Binding-site contacts:
Ligand atom C2' contacts residue TTP1 of chain 1.F at 3.3 Å.
Ligand atom C4' contacts residue ILE330 of chain 1.A at 3.6 Å (hydrophobic).
Ligand atom N3 contacts residue LYS286 of chain 1.A at 3.0 Å (salt-bridge).
Ligand atom OP2 contacts residue ARG333 of chain 1.A at 3.2 Å (salt-bridge).
Ligand atom C4 contacts residue TTP1 of chain 1.F at 3.5 Å.
Ligand atom OP2 contacts residue ARG333 of chain 1.A at 2.4 Å (salt-bridge).
Ligand atom O2 contacts residue ASN329 of chain 1.A at 3.1 Å (h-bond).
Ligand atom N1 contacts residue TTP1 of chain 1.F at 3.6 Å (h-bond).
Ligand atom OP1 contacts residue SER261 of chain 1.A at 3.5 Å (h-bond).
Ligand atom C3' contacts residue TTP1 of chain 1.F at 3.6 Å.
Ligand atom O4' contacts residue LYS286 of chain 1.A at 3.6 Å.
Ligand atom C2' contacts residue GLN328 of chain 1.A at 3.4 Å.
Ligand atom P contacts residue ARG333 of chain 1.A at 3.4 Å.
Ligand atom O5' contacts residue ARG333 of chain 1.A at 3.3 Å (salt-bridge).
Ligand atom C4' contacts residue VAL532 of chain 1.A at 3.5 Å (hydrophobic).
Ligand atom P contacts residue ARG282 of chain 1.A at 3.6 Å.
Ligand atom O2 contacts residue ARG319 of chain 1.A at 2.8 Å (salt-bridge).
Ligand atom N3 contacts residue TTP1 of chain 1.F at 3.6 Å (h-bond).
Ligand atom O4' contacts residue ASN329 of chain 1.A at 3.2 Å.
Ligand atom OP1 contacts residue ILE332 of chain 1.A at 2.8 Å (h-bond).
Ligand atom O3' contacts residue ARG282 of chain 1.A at 3.2 Å (salt-bridge).
Ligand atom OP1 contacts residue THR260 of chain 1.A at 2.6 Å (h-bond).
Ligand atom OP2 contacts residue SER261 of chain 1.A at 3.6 Å.
Ligand atom N4 contacts residue TTP1 of chain 1.F at 3.4 Å.
Ligand atom C5 contacts residue ARG333 of chain 1.A at 2.9 Å.
Ligand atom C1' contacts residue TYR291 of chain 1.A at 3.4 Å (hydrophobic).
Ligand atom OP1 contacts residue LYS255 of chain 1.A at 3.5 Å (salt-bridge).
Ligand atom OP1 contacts residue THR256 of chain 1.A at 3.1 Å.
Ligand atom C2 contacts residue TTP1 of chain 1.F at 3.6 Å.
Ligand atom O4' contacts residue HIS533 of chain 1.A at 3.5 Å.
Ligand atom OP1 contacts residue THR254 of chain 1.A at 3.2 Å (h-bond).
Ligand atom C1' contacts residue GLN328 of chain 1.A at 3.4 Å.
Ligand atom C2' contacts residue TYR291 of chain 1.A at 3.5 Å (hydrophobic).
Ligand atom OP1 contacts residue PRO331 of chain 1.A at 3.6 Å.
Ligand atom OP1 contacts residue ARG333 of chain 1.A at 2.9 Å (salt-bridge).
Ligand atom C3' contacts residue ASP534 of chain 1.A at 3.4 Å.
Ligand atom C5' contacts residue ILE330 of chain 1.A at 3.2 Å (hydrophobic).
Ligand atom OP1 contacts residue ARG282 of chain 1.A at 2.9 Å (salt-bridge).
Ligand atom OP2 contacts residue ALA262 of chain 1.A at 2.8 Å (h-bond).
Ligand atom OP1 contacts residue SER259 of chain 1.A at 3.5 Å.

This protein binds this small molecule.
Small molecule (SMILES): Cc1cn([C@H]2C[C@H](O[P](=O)(O)OC[C@H]3O[C@@H](n4ccc(N)nc4=O)C[C@@H]3O[P](=O)(O)OC[C@H]3O[C@@H](n4cnc5c(N)ncnc54)C[C@@H]3O[P](=O)(O)OC[C@H]3O[C@@H](n4ccc(N)nc4=O)C[C@@H]3O[P](=O)(O)OC[C@H]3O[C@@H](n4cnc5c(=O)nc(N)[nH]c54)C[C@@H]3O[P](=O)(O)OC[C@@H]3CC[C@H](n4ccc(N)nc4=O)O3)[C@@H](CO[P](=O)(O)O[C@H]3C[C@H](n4cnc5c(N)ncnc54)O[C@@H]3CO[P](=O)(O)O[C@H]3C[C@H](n4cnc5c(=O)nc(N)[nH]c54)O[C@@H]3CO[P](=O)(O)O[C@H]3C[C@H](n4ccc(N)nc4=O)O[C@@H]3CO)O2)c(=O)[nH]c1=O

Sequence of chain 1.A:
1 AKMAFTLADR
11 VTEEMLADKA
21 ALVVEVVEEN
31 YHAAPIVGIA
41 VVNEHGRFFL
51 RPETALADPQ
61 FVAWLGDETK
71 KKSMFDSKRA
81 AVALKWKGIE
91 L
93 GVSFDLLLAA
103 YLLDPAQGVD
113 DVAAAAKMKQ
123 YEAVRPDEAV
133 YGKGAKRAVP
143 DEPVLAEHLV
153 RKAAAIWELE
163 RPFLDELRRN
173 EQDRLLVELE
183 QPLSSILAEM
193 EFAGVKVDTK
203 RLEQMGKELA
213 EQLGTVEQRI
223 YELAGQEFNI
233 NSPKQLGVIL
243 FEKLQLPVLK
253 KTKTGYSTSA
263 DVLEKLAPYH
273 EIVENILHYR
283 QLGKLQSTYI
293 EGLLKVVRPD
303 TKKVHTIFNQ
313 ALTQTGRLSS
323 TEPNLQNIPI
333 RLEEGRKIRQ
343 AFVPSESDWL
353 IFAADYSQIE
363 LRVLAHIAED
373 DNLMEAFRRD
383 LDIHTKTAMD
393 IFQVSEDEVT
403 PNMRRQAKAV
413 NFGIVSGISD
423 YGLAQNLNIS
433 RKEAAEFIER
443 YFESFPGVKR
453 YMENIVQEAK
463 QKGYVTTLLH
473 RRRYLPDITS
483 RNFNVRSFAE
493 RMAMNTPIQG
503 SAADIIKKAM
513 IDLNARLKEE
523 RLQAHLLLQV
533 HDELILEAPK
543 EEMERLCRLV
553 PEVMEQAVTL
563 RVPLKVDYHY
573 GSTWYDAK